This protein binds this small molecule.
Small molecule (SMILES): COCc1cc(O)cc2c1O[C@@H](c1ccc(O)cc1)[C@H]1CCC[C@@H]21

Binding-site contacts:
Ligand atom O27 contacts residue HIS227 of chain 1.A at 2.6 Å (h-bond).
Ligand atom C23 contacts residue PHE108 of chain 1.A at 4.1 Å (hydrophobic).
Ligand atom C2 contacts residue MET47 of chain 1.A at 3.4 Å (hydrophobic).
Ligand atom C6 contacts residue MET88 of chain 1.A at 3.9 Å (hydrophobic).
Ligand atom O25 contacts residue THR51 of chain 1.A at 4.0 Å.
Ligand atom C1 contacts residue HIS227 of chain 1.A at 3.6 Å.
Ligand atom C24 contacts residue THR51 of chain 1.A at 3.5 Å.
Ligand atom C19 contacts residue GLU57 of chain 1.A at 3.2 Å.
Ligand atom C22 contacts residue MET92 of chain 1.A at 4.1 Å (hydrophobic).
Ligand atom C26 contacts residue VAL239 of chain 1.A at 2.9 Å (hydrophobic).
Ligand atom C8 contacts residue MET92 of chain 1.A at 3.9 Å (hydrophobic).
Ligand atom C20 contacts residue LEU91 of chain 1.A at 3.8 Å (hydrophobic).
Ligand atom C16 contacts residue GLY224 of chain 1.A at 3.6 Å.
Ligand atom C1 contacts residue GLY224 of chain 1.A at 4.0 Å.
Ligand atom O27 contacts residue MET47 of chain 1.A at 3.6 Å.
Ligand atom C22 contacts residue PHE108 of chain 1.A at 4.0 Å (hydrophobic).
Ligand atom C20 contacts residue GLU57 of chain 1.A at 3.2 Å.
Ligand atom O21 contacts residue GLU57 of chain 1.A at 2.4 Å (salt-bridge).
Ligand atom C23 contacts residue MET92 of chain 1.A at 4.0 Å (hydrophobic).
Ligand atom C2 contacts residue LEU228 of chain 1.A at 3.4 Å (hydrophobic).
Ligand atom O27 contacts residue GLY224 of chain 1.A at 3.9 Å.
Ligand atom O21 contacts residue LEU91 of chain 1.A at 3.7 Å.
Ligand atom C11 contacts residue PHE129 of chain 1.A at 3.7 Å (hydrophobic).
Ligand atom C10 contacts residue PHE108 of chain 1.A at 3.6 Å (hydrophobic).
Ligand atom C26 contacts residue ALA54 of chain 1.A at 3.3 Å (hydrophobic).
Ligand atom C26 contacts residue LEU50 of chain 1.A at 4.0 Å (hydrophobic).
Ligand atom C1 contacts residue LEU228 of chain 1.A at 3.7 Å (hydrophobic).
Ligand atom C24 contacts residue LEU50 of chain 1.A at 3.8 Å (hydrophobic).
Ligand atom C16 contacts residue HIS227 of chain 1.A at 4.0 Å.
Ligand atom O25 contacts residue ALA54 of chain 1.A at 3.6 Å.
Ligand atom C22 contacts residue LEU91 of chain 1.A at 3.6 Å (hydrophobic).
Ligand atom O27 contacts residue LEU228 of chain 1.A at 2.9 Å.
Ligand atom C13 contacts residue MET92 of chain 1.A at 3.9 Å (hydrophobic).
Ligand atom C12 contacts residue ILE125 of chain 1.A at 3.9 Å (hydrophobic).
Ligand atom C12 contacts residue ILE128 of chain 1.A at 3.7 Å (hydrophobic).
Ligand atom O21 contacts residue ARG98 of chain 1.A at 3.3 Å (salt-bridge).
Ligand atom C15 contacts residue MET88 of chain 1.A at 4.0 Å (hydrophobic).
Ligand atom C26 contacts residue THR51 of chain 1.A at 3.1 Å.
Ligand atom C1 contacts residue MET47 of chain 1.A at 3.5 Å (hydrophobic).
Ligand atom C20 contacts residue PHE108 of chain 1.A at 4.0 Å (hydrophobic).

Sequence of chain 1.A:
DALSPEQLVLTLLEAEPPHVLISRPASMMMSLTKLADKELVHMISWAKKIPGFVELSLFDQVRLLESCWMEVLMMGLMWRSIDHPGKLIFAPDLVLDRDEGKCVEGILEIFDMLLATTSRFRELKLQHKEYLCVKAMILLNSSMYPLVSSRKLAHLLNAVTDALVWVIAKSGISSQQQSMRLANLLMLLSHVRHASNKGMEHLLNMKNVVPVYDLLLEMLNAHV